Binding-site contacts:
Ligand atom C9 contacts residue ALA318 of chain 1.B at 3.6 Å (hydrophobic).
Ligand atom C13 contacts residue TYR74 of chain 1.A at 4.2 Å (hydrophobic).
Ligand atom C11 contacts residue PLP1 of chain 1.M at 4.1 Å.
Ligand atom C4 contacts residue ALA318 of chain 1.B at 3.3 Å (hydrophobic).
Ligand atom C12 contacts residue LYS206 of chain 1.B at 4.0 Å.
Ligand atom N3 contacts residue PHE34 of chain 1.B at 3.3 Å.
Ligand atom N8 contacts residue PHE34 of chain 1.B at 3.6 Å.
Ligand atom C12 contacts residue THR244 of chain 1.B at 3.8 Å.
Ligand atom N6 contacts residue ALA318 of chain 1.B at 3.6 Å.
Ligand atom C14 contacts residue ARG147 of chain 1.B at 4.0 Å.
Ligand atom C2 contacts residue PHE34 of chain 1.B at 4.2 Å (hydrophobic).
Ligand atom C11 contacts residue THR244 of chain 1.B at 3.9 Å.
Ligand atom C14 contacts residue VAL159 of chain 1.A at 3.4 Å (hydrophobic).
Ligand atom C13 contacts residue VAL159 of chain 1.A at 4.2 Å (hydrophobic).
Ligand atom C10 contacts residue TYR145 of chain 1.B at 3.9 Å (hydrophobic).
Ligand atom O1 contacts residue TYR145 of chain 1.B at 3.5 Å (h-bond).
Ligand atom C15 contacts residue VAL159 of chain 1.A at 4.2 Å (hydrophobic).
Ligand atom C2 contacts residue ALA318 of chain 1.B at 3.9 Å (hydrophobic).
Ligand atom C12 contacts residue PHE79 of chain 1.B at 4.3 Å (hydrophobic).
Ligand atom N8 contacts residue TYR177 of chain 1.B at 3.8 Å.
Ligand atom C15 contacts residue TYR74 of chain 1.A at 3.7 Å (hydrophobic).
Ligand atom C14 contacts residue TYR74 of chain 1.A at 3.3 Å (hydrophobic).
Ligand atom N3 contacts residue ALA318 of chain 1.B at 3.9 Å.
Ligand atom C4 contacts residue PHE34 of chain 1.B at 3.2 Å (hydrophobic).
Ligand atom O1 contacts residue ALA318 of chain 1.B at 3.5 Å.
Ligand atom C15 contacts residue ARG147 of chain 1.B at 3.9 Å.
Ligand atom C2 contacts residue TYR145 of chain 1.B at 3.9 Å (hydrophobic).
Ligand atom C13 contacts residue TYR211 of chain 1.B at 4.1 Å (hydrophobic).
Ligand atom C7 contacts residue TYR177 of chain 1.B at 4.0 Å (hydrophobic).
Ligand atom C13 contacts residue PHE79 of chain 1.B at 3.8 Å (hydrophobic).
Ligand atom C9 contacts residue PHE34 of chain 1.B at 3.3 Å (hydrophobic).
Ligand atom C7 contacts residue PHE34 of chain 1.B at 3.6 Å (hydrophobic).
Ligand atom C5 contacts residue ALA318 of chain 1.B at 3.4 Å (hydrophobic).
Ligand atom N8 contacts residue ALA318 of chain 1.B at 3.9 Å.
Ligand atom N6 contacts residue PHE34 of chain 1.B at 3.5 Å.
Ligand atom C5 contacts residue PHE34 of chain 1.B at 3.3 Å (hydrophobic).
Ligand atom C12 contacts residue PLP1 of chain 1.M at 3.7 Å.
Ligand atom C13 contacts residue THR244 of chain 1.B at 4.0 Å.
Ligand atom C13 contacts residue PLP1 of chain 1.M at 4.3 Å.
Ligand atom C7 contacts residue ALA318 of chain 1.B at 3.9 Å (hydrophobic).

Sequence of chain 1.A:
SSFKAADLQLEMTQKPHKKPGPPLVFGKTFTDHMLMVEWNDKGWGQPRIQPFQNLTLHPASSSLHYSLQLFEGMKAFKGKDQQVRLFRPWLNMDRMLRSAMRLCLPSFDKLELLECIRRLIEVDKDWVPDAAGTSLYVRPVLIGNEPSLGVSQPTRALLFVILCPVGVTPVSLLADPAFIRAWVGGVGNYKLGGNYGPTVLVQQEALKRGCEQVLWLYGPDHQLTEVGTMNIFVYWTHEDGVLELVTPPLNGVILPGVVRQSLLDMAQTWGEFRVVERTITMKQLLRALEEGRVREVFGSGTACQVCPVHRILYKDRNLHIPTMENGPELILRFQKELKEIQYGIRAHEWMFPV

This small molecule binds to this protein.
Small molecule (SMILES): O=C(Nc1cncnc1)c1ccccc1

Sequence of chain 1.B:
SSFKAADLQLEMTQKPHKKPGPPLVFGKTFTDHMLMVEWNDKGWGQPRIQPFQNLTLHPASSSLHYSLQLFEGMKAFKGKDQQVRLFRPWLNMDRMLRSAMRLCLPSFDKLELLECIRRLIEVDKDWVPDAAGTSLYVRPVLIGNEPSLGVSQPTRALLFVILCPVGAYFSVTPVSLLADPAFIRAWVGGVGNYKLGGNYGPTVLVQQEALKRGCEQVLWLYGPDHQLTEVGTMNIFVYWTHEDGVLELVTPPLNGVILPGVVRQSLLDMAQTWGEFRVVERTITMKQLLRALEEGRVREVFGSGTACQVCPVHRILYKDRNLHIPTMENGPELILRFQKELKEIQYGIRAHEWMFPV